Binding-site contacts:
Ligand atom O4 contacts residue ASN318 of chain 3.K at 4.5 Å.
Ligand atom C6 contacts residue SER284 of chain 3.K at 3.4 Å.
Ligand atom C6 contacts residue ASN318 of chain 3.K at 3.2 Å.
Ligand atom O6 contacts residue ASN318 of chain 3.K at 3.0 Å (h-bond).
Ligand atom O6 contacts residue SER284 of chain 3.K at 2.9 Å (h-bond).

A small-molecule ligand and the protein it binds are described below.
Small molecule (SMILES): CC(=O)N[C@@H]1[C@@H](O)[C@H](O)[C@@H](CO)O[C@H]1O

Sequence of chain 3.K:
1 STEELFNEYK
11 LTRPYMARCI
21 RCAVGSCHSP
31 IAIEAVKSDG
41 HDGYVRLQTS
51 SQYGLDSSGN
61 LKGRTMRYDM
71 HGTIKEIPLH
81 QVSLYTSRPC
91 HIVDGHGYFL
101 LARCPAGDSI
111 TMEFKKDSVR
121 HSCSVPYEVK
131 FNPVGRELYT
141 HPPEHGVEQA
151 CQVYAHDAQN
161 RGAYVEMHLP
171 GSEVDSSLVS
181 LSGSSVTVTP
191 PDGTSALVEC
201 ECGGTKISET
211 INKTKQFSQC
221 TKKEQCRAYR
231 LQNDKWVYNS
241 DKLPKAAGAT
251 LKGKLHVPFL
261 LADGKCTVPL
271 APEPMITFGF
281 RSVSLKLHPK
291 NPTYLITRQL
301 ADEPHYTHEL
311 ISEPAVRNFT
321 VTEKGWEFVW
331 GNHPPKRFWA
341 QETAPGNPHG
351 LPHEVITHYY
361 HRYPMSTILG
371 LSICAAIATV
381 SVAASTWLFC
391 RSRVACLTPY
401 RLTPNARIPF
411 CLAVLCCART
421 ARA